The small molecule below binds the protein below.
Small molecule (SMILES): CCC=CCC(=O)C=CC=CCCCCCCCC(=O)O

Sequence of chain 1.G:
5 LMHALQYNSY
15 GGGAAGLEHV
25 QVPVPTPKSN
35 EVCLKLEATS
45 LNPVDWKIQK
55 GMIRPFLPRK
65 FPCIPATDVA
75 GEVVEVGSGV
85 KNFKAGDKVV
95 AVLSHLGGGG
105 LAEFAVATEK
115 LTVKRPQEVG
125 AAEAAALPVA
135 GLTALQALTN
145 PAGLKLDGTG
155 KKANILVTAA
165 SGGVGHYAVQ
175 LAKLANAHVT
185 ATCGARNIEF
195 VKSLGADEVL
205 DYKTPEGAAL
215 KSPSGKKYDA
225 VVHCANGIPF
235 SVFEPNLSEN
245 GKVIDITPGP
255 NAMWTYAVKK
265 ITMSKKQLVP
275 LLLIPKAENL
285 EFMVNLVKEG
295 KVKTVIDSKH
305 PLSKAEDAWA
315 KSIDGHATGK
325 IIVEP

Binding-site contacts:
Ligand atom C10 contacts residue ILE57 of chain 1.G at 4.2 Å (hydrophobic).
Ligand atom C8 contacts residue LEU61 of chain 1.G at 4.0 Å (hydrophobic).
Ligand atom C8 contacts residue PHE60 of chain 1.G at 4.2 Å (hydrophobic).
Ligand atom C6 contacts residue PHE60 of chain 1.G at 3.8 Å (hydrophobic).
Ligand atom C13 contacts residue VAL48 of chain 1.G at 4.3 Å (hydrophobic).
Ligand atom C3 contacts residue LEU100 of chain 1.G at 4.4 Å (hydrophobic).
Ligand atom C14 contacts residue VAL48 of chain 1.G at 4.2 Å (hydrophobic).
Ligand atom O3 contacts residue VAL48 of chain 1.G at 4.3 Å.
Ligand atom C12 contacts residue LEU276 of chain 1.G at 4.5 Å (hydrophobic).
Ligand atom C5 contacts residue PHE60 of chain 1.G at 4.3 Å (hydrophobic).
Ligand atom C5 contacts residue ARG63 of chain 1.G at 3.9 Å.
Ligand atom C2 contacts residue ARG63 of chain 1.G at 3.3 Å.
Ligand atom O1 contacts residue ARG63 of chain 1.G at 3.7 Å.
Ligand atom C13 contacts residue LEU276 of chain 1.G at 4.2 Å (hydrophobic).
Ligand atom C11 contacts residue LEU276 of chain 1.G at 3.9 Å (hydrophobic).
Ligand atom C5 contacts residue LEU100 of chain 1.G at 4.2 Å (hydrophobic).
Ligand atom C3 contacts residue ARG63 of chain 1.G at 4.5 Å.
Ligand atom C6 contacts residue LEU100 of chain 1.G at 4.1 Å (hydrophobic).
Ligand atom C1 contacts residue ARG63 of chain 1.G at 3.9 Å.
Ligand atom C8 contacts residue HIS99 of chain 1.G at 4.5 Å.
Ligand atom C4 contacts residue LEU100 of chain 1.G at 4.0 Å (hydrophobic).
Ligand atom C7 contacts residue PHE60 of chain 1.G at 4.0 Å (hydrophobic).
Ligand atom O3 contacts residue LEU276 of chain 1.G at 3.8 Å.
Ligand atom C6 contacts residue LEU61 of chain 1.G at 4.2 Å (hydrophobic).